Binding-site contacts:
Ligand atom O5 contacts residue ASN126 of chain 1.B at 2.4 Å (h-bond).
Ligand atom C8 contacts residue LYS122 of chain 1.B at 3.3 Å.
Ligand atom C3 contacts residue ASN126 of chain 1.B at 3.8 Å.
Ligand atom C5 contacts residue ASN126 of chain 1.B at 3.7 Å.
Ligand atom C7 contacts residue ASN126 of chain 1.B at 3.7 Å.
Ligand atom C8 contacts residue GLU123 of chain 1.B at 4.0 Å.
Ligand atom O7 contacts residue ASN126 of chain 1.B at 4.2 Å.
Ligand atom N2 contacts residue ASN126 of chain 1.B at 2.9 Å (h-bond).
Ligand atom C1 contacts residue ASN126 of chain 1.B at 1.4 Å.
Ligand atom C4 contacts residue ASN126 of chain 1.B at 4.2 Å.
Ligand atom C2 contacts residue ASN126 of chain 1.B at 2.4 Å.

The small molecule below binds the protein below.
Small molecule (SMILES): CC(=O)N[C@@H]1[C@@H](O)[C@H](O)[C@@H](CO)O[C@H]1O

Sequence of chain 1.B:
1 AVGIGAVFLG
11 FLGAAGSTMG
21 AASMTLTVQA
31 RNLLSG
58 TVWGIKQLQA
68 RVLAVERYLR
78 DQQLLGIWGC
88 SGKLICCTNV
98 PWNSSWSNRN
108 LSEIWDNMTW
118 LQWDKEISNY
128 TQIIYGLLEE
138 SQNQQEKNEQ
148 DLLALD